A protein and the small-molecule ligand that binds it are described below.
Small molecule (SMILES): O=c1[nH]cnc2c1ncn2[C@H]1CC[C@@H](CO)O1

Binding-site contacts:
Ligand atom C4 contacts residue MET218 of chain 3.A at 4.0 Å (hydrophobic).
Ligand atom O6 contacts residue ASN242 of chain 3.A at 3.3 Å (h-bond).
Ligand atom C8 contacts residue THR241 of chain 3.A at 3.7 Å.
Ligand atom C4 contacts residue VAL216 of chain 3.A at 3.9 Å (hydrophobic).
Ligand atom N1 contacts residue GLU200 of chain 3.A at 2.5 Å (salt-bridge).
Ligand atom O6 contacts residue VAL216 of chain 3.A at 3.9 Å.
Ligand atom C8 contacts residue ASN242 of chain 3.A at 3.8 Å.
Ligand atom C3' contacts residue MET218 of chain 3.A at 3.6 Å (hydrophobic).
Ligand atom N7 contacts residue THR241 of chain 3.A at 3.9 Å.
Ligand atom C8 contacts residue GLY117 of chain 3.A at 4.0 Å.
Ligand atom C4 contacts residue PHE199 of chain 3.A at 3.9 Å (hydrophobic).
Ligand atom O6 contacts residue GLU200 of chain 3.A at 3.8 Å.
Ligand atom C4' contacts residue PHE158 of chain 2.A at 3.9 Å (hydrophobic).
Ligand atom O6 contacts residue GLY117 of chain 3.A at 3.4 Å.
Ligand atom N3 contacts residue MET218 of chain 3.A at 3.1 Å.
Ligand atom C3' contacts residue PHE158 of chain 2.A at 3.1 Å (hydrophobic).
Ligand atom N3 contacts residue PHE199 of chain 3.A at 4.0 Å.
Ligand atom C5' contacts residue PHE199 of chain 3.A at 3.7 Å (hydrophobic).
Ligand atom O6 contacts residue VAL244 of chain 3.A at 3.4 Å.
Ligand atom C2 contacts residue GLU200 of chain 3.A at 3.0 Å.
Ligand atom N7 contacts residue ALA116 of chain 3.A at 3.7 Å.
Ligand atom C5' contacts residue HIS256 of chain 3.A at 3.4 Å.
Ligand atom C6 contacts residue VAL216 of chain 3.A at 3.8 Å (hydrophobic).
Ligand atom N7 contacts residue ASN242 of chain 3.A at 3.0 Å (h-bond).
Ligand atom C2 contacts residue VAL216 of chain 3.A at 3.9 Å (hydrophobic).
Ligand atom C2' contacts residue MET218 of chain 3.A at 3.3 Å (hydrophobic).
Ligand atom N7 contacts residue GLY117 of chain 3.A at 3.4 Å (h-bond).
Ligand atom C2 contacts residue MET218 of chain 3.A at 3.5 Å (hydrophobic).
Ligand atom N3 contacts residue VAL216 of chain 3.A at 4.0 Å.
Ligand atom N3 contacts residue GLY217 of chain 3.A at 3.8 Å.
Ligand atom C6 contacts residue GLY117 of chain 3.A at 3.7 Å.
Ligand atom C5 contacts residue GLY117 of chain 3.A at 3.5 Å.
Ligand atom C5 contacts residue VAL216 of chain 3.A at 4.0 Å (hydrophobic).
Ligand atom C8 contacts residue ALA116 of chain 3.A at 3.9 Å (hydrophobic).
Ligand atom C1' contacts residue ALA115 of chain 3.A at 3.8 Å (hydrophobic).
Ligand atom C5 contacts residue ASN242 of chain 3.A at 4.0 Å.
Ligand atom C6 contacts residue GLU200 of chain 3.A at 3.5 Å.
Ligand atom C5' contacts residue PHE158 of chain 2.A at 3.8 Å (hydrophobic).
Ligand atom N1 contacts residue VAL216 of chain 3.A at 3.4 Å.
Ligand atom O5' contacts residue HIS256 of chain 3.A at 2.8 Å (h-bond).

Sequence of chain 2.A:
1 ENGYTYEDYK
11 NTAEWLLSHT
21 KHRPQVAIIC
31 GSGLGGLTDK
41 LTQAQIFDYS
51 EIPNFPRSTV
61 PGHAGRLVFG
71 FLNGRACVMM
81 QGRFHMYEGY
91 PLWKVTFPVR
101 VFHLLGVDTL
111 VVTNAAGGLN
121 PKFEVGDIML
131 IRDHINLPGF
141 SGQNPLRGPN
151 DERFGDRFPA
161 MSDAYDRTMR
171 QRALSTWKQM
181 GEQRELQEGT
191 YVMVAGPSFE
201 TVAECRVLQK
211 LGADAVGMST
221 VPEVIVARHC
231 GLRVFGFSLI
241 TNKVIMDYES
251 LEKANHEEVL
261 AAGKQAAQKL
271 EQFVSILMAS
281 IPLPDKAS

Sequence of chain 3.A:
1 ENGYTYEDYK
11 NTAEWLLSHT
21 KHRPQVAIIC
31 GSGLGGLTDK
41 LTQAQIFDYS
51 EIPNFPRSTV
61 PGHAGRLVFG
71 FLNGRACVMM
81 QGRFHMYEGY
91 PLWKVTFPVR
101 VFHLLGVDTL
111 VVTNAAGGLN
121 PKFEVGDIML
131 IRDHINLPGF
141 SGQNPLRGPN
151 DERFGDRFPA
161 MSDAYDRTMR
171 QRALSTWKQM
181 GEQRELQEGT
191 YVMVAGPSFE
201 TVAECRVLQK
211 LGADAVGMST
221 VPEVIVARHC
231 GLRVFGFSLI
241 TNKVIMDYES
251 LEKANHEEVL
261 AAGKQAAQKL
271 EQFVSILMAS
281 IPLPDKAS